Sequence of chain 1.A:
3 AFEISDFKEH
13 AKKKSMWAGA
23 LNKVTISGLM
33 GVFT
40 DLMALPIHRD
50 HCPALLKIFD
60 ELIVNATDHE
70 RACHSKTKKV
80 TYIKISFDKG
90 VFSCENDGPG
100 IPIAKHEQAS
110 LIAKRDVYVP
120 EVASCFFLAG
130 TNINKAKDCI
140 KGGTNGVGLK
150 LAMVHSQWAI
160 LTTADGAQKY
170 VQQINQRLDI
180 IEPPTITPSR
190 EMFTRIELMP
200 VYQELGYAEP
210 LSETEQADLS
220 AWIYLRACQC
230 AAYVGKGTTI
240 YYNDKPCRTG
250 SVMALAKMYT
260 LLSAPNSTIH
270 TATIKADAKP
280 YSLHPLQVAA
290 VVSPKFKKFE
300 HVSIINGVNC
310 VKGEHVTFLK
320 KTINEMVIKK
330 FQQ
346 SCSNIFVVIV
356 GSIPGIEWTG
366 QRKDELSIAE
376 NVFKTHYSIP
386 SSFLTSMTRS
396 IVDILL

Binding-site contacts:
Ligand atom N3B contacts residue THR143 of chain 2.A at 3.1 Å (h-bond).
Ligand atom O4' contacts residue ALA122 of chain 2.A at 3.4 Å.
Ligand atom O2' contacts residue THR130 of chain 2.A at 2.8 Å (h-bond).
Ligand atom N3B contacts residue MG1 of chain 2.B at 3.6 Å.
Ligand atom O3' contacts residue THR130 of chain 2.A at 3.0 Å (h-bond).
Ligand atom C5' contacts residue ALA122 of chain 2.A at 3.6 Å (hydrophobic).
Ligand atom PG contacts residue MG1 of chain 2.B at 3.3 Å.
Ligand atom O2A contacts residue GLY147 of chain 2.A at 3.4 Å (h-bond).
Ligand atom O3G contacts residue LYS368 of chain 2.A at 2.9 Å (salt-bridge).
Ligand atom O1G contacts residue VAL146 of chain 2.A at 2.8 Å (h-bond).
Ligand atom O3A contacts residue MG1 of chain 2.B at 3.5 Å.
Ligand atom O1A contacts residue LEU148 of chain 2.A at 3.2 Å (h-bond).
Ligand atom N3B contacts residue ASN144 of chain 2.A at 3.1 Å (h-bond).
Ligand atom O2G contacts residue GLU60 of chain 2.A at 3.6 Å (salt-bridge).
Ligand atom O1B contacts residue MG1 of chain 2.B at 2.1 Å.
Ligand atom O2A contacts residue LYS149 of chain 2.A at 2.8 Å (salt-bridge).
Ligand atom O3G contacts residue GLY142 of chain 2.A at 3.5 Å.
Ligand atom O3A contacts residue GLY145 of chain 2.A at 3.4 Å.
Ligand atom O3G contacts residue ASN144 of chain 2.A at 3.0 Å (h-bond).
Ligand atom O1B contacts residue ASN64 of chain 2.A at 2.9 Å (h-bond).
Ligand atom O3G contacts residue THR143 of chain 2.A at 2.8 Å (h-bond).
Ligand atom N3B contacts residue GLY142 of chain 2.A at 3.6 Å.
Ligand atom C2 contacts residue HIS68 of chain 2.A at 3.4 Å.
Ligand atom O2A contacts residue VAL146 of chain 2.A at 3.5 Å (h-bond).
Ligand atom N1 contacts residue ASN95 of chain 2.A at 3.5 Å (h-bond).
Ligand atom O1G contacts residue GLN366 of chain 2.A at 3.2 Å (h-bond).
Ligand atom O2' contacts residue PHE4 of chain 1.A at 3.4 Å.
Ligand atom N7 contacts residue ASN64 of chain 2.A at 3.3 Å.
Ligand atom PA contacts residue MG1 of chain 2.B at 3.3 Å.
Ligand atom O1G contacts residue GLY145 of chain 2.A at 3.2 Å (h-bond).
Ligand atom O1A contacts residue MG1 of chain 2.B at 2.1 Å.
Ligand atom O1A contacts residue ASN64 of chain 2.A at 2.9 Å (h-bond).
Ligand atom O2G contacts residue MG1 of chain 2.B at 2.0 Å.
Ligand atom PG contacts residue ASN144 of chain 2.A at 3.5 Å.
Ligand atom O1G contacts residue GLY147 of chain 2.A at 2.8 Å (h-bond).
Ligand atom O2B contacts residue ASN131 of chain 2.A at 3.0 Å (h-bond).
Ligand atom PB contacts residue MG1 of chain 2.B at 3.1 Å.
Ligand atom N3B contacts residue GLY145 of chain 2.A at 3.0 Å (h-bond).
Ligand atom O2A contacts residue LEU148 of chain 2.A at 3.1 Å (h-bond).
Ligand atom N6 contacts residue ASN95 of chain 2.A at 2.9 Å (h-bond).

This small molecule binds to this protein.
Small molecule (SMILES): Nc1ncnc2c1ncn2[C@@H]1O[C@H](CO[P](=O)(O)O[P](=O)(O)NP(=O)(O)O)[C@@H](O)[C@H]1O

Sequence of chain 2.A:
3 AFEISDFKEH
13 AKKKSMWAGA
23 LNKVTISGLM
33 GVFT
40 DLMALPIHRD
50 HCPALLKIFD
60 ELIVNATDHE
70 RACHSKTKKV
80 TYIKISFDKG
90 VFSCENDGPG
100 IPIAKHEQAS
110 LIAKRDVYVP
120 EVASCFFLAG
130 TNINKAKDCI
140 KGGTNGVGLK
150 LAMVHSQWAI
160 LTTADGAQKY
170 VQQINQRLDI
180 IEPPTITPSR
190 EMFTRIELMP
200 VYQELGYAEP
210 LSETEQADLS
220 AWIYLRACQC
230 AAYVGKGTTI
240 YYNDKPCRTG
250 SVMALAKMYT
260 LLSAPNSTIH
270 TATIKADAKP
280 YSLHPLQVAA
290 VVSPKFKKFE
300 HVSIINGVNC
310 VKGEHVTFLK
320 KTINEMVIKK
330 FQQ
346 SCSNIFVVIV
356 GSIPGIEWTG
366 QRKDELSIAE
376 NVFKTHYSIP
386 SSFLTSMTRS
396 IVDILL